Sequence of chain 1.A:
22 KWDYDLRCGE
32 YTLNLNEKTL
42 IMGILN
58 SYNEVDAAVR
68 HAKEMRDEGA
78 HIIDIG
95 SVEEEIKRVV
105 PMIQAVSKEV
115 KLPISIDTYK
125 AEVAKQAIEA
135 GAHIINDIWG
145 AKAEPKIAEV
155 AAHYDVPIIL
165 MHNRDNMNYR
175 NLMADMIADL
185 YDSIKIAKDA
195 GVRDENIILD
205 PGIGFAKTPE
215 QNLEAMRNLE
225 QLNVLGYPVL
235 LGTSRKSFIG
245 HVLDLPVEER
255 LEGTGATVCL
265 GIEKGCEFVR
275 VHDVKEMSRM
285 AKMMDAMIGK

This small molecule binds to this protein.
Small molecule (SMILES): C[C@@H](C(=O)O)c1n[nH]c2nc(N)[nH]c(=O)c2c1=O

Binding-site contacts:
Ligand atom N2 contacts residue ASN140 of chain 1.A at 3.2 Å (h-bond).
Ligand atom N5 contacts residue ASN140 of chain 1.A at 2.6 Å (h-bond).
Ligand atom C6 contacts residue ARG274 of chain 1.A at 3.0 Å.
Ligand atom O3 contacts residue LYS240 of chain 1.A at 3.5 Å (salt-bridge).
Ligand atom C4 contacts residue ARG274 of chain 1.A at 3.8 Å.
Ligand atom O2 contacts residue ARG274 of chain 1.A at 3.4 Å (salt-bridge).
Ligand atom C1 contacts residue MET165 of chain 1.A at 3.9 Å (hydrophobic).
Ligand atom C10 contacts residue PHE209 of chain 1.A at 3.6 Å (hydrophobic).
Ligand atom C1 contacts residue ASN140 of chain 1.A at 3.5 Å.
Ligand atom N5 contacts residue LEU234 of chain 1.A at 3.9 Å.
Ligand atom N5 contacts residue ASP204 of chain 1.A at 2.8 Å (salt-bridge).
Ligand atom C8 contacts residue ARG274 of chain 1.A at 3.7 Å.
Ligand atom N4 contacts residue ARG274 of chain 1.A at 3.2 Å (salt-bridge).
Ligand atom O1 contacts residue GLY236 of chain 1.A at 3.0 Å (h-bond).
Ligand atom O2 contacts residue PHE209 of chain 1.A at 3.9 Å.
Ligand atom C4 contacts residue MET165 of chain 1.A at 3.8 Å (hydrophobic).
Ligand atom N2 contacts residue ARG274 of chain 1.A at 4.0 Å.
Ligand atom C2 contacts residue ASN140 of chain 1.A at 4.0 Å.
Ligand atom C6 contacts residue PHE209 of chain 1.A at 4.0 Å (hydrophobic).
Ligand atom C4 contacts residue ASP204 of chain 1.A at 3.6 Å.
Ligand atom N2 contacts residue ILE142 of chain 1.A at 3.9 Å.
Ligand atom N1 contacts residue ASP204 of chain 1.A at 2.5 Å (salt-bridge).
Ligand atom O1 contacts residue ASP204 of chain 1.A at 3.9 Å.
Ligand atom N4 contacts residue ASP121 of chain 1.A at 3.1 Å (salt-bridge).
Ligand atom N3 contacts residue ASP121 of chain 1.A at 3.0 Å (salt-bridge).
Ligand atom C5 contacts residue ARG274 of chain 1.A at 3.4 Å.
Ligand atom C10 contacts residue LYS240 of chain 1.A at 3.8 Å.
Ligand atom C2 contacts residue ARG274 of chain 1.A at 3.5 Å.
Ligand atom C2 contacts residue ILE142 of chain 1.A at 4.0 Å (hydrophobic).
Ligand atom N3 contacts residue ILE142 of chain 1.A at 3.6 Å.
Ligand atom C1 contacts residue ASP204 of chain 1.A at 3.0 Å.
Ligand atom C3 contacts residue ARG274 of chain 1.A at 3.2 Å.
Ligand atom C6 contacts residue LYS240 of chain 1.A at 4.1 Å.
Ligand atom O2 contacts residue LYS240 of chain 1.A at 2.8 Å (salt-bridge).
Ligand atom O1 contacts residue LYS240 of chain 1.A at 3.8 Å.
Ligand atom O4 contacts residue ARG274 of chain 1.A at 3.1 Å (salt-bridge).
Ligand atom N5 contacts residue ILE163 of chain 1.A at 3.6 Å.
Ligand atom N3 contacts residue ARG274 of chain 1.A at 3.4 Å (salt-bridge).
Ligand atom N1 contacts residue MET165 of chain 1.A at 3.6 Å (h-bond).
Ligand atom C7 contacts residue ARG274 of chain 1.A at 4.1 Å.